Binding-site contacts:
Ligand atom C22 contacts residue GLU90 of chain 5.C at 3.3 Å.
Ligand atom N3 contacts residue GLU120 of chain 5.C at 3.8 Å.
Ligand atom C10 contacts residue GLN96 of chain 5.C at 4.0 Å.
Ligand atom C25 contacts residue ALA153 of chain 5.C at 3.0 Å (hydrophobic).
Ligand atom C19 contacts residue ASN157 of chain 5.C at 2.5 Å.
Ligand atom C24 contacts residue ILE124 of chain 5.C at 3.9 Å (hydrophobic).
Ligand atom C25 contacts residue ASN157 of chain 5.C at 4.0 Å.
Ligand atom C4 contacts residue TYR103 of chain 5.C at 3.6 Å (hydrophobic).
Ligand atom C10 contacts residue GLU90 of chain 5.C at 3.6 Å.
Ligand atom C23 contacts residue GLU90 of chain 5.C at 3.7 Å.
Ligand atom C24 contacts residue GLU120 of chain 5.C at 2.6 Å.
Ligand atom C17 contacts residue GLU120 of chain 5.C at 4.1 Å.
Ligand atom C25 contacts residue ILE124 of chain 5.C at 3.0 Å (hydrophobic).
Ligand atom C22 contacts residue TRP61 of chain 5.C at 3.8 Å (hydrophobic).
Ligand atom C24 contacts residue ASN154 of chain 5.C at 3.8 Å.
Ligand atom C16 contacts residue ASN157 of chain 5.C at 3.8 Å.
Ligand atom C1 contacts residue ASN157 of chain 5.C at 4.1 Å.
Ligand atom C15 contacts residue ASN157 of chain 5.C at 3.8 Å.
Ligand atom C18 contacts residue PHE162 of chain 5.A at 4.0 Å (hydrophobic).
Ligand atom C13 contacts residue GLU90 of chain 5.C at 3.8 Å.
Ligand atom N3 contacts residue ILE124 of chain 5.C at 3.5 Å.
Ligand atom C22 contacts residue THR89 of chain 5.C at 4.1 Å.
Ligand atom C16 contacts residue GLU120 of chain 5.C at 3.8 Å.
Ligand atom N2 contacts residue GLU90 of chain 5.C at 3.1 Å (salt-bridge).
Ligand atom C17 contacts residue ASN157 of chain 5.C at 3.3 Å.
Ligand atom C11 contacts residue GLU90 of chain 5.C at 3.0 Å.
Ligand atom C13 contacts residue ASN157 of chain 5.C at 3.7 Å.
Ligand atom C15 contacts residue TYR123 of chain 5.C at 3.8 Å (hydrophobic).
Ligand atom C12 contacts residue GLU90 of chain 5.C at 3.0 Å.
Ligand atom C18 contacts residue ASN157 of chain 5.C at 2.6 Å.
Ligand atom C17 contacts residue ASN154 of chain 5.C at 4.1 Å.
Ligand atom C23 contacts residue TYR93 of chain 5.C at 3.7 Å (hydrophobic).
Ligand atom C18 contacts residue ASN154 of chain 5.C at 3.8 Å.
Ligand atom C12 contacts residue TYR123 of chain 5.C at 4.1 Å (hydrophobic).
Ligand atom C25 contacts residue ASN154 of chain 5.C at 3.2 Å.
Ligand atom N3 contacts residue ASN157 of chain 5.C at 4.1 Å.
Ligand atom C17 contacts residue TYR123 of chain 5.C at 3.9 Å (hydrophobic).
Ligand atom C14 contacts residue ASN157 of chain 5.C at 3.2 Å.
Ligand atom C16 contacts residue TYR123 of chain 5.C at 3.4 Å (hydrophobic).
Ligand atom N3 contacts residue ASN154 of chain 5.C at 3.4 Å (h-bond).

Sequence of chain 5.C:
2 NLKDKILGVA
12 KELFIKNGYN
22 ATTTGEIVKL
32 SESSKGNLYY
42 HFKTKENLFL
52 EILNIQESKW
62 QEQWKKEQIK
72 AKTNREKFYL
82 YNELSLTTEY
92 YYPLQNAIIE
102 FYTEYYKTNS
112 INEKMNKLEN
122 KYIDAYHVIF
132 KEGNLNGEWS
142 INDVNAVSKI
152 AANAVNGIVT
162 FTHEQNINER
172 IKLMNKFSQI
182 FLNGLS

Sequence of chain 5.A:
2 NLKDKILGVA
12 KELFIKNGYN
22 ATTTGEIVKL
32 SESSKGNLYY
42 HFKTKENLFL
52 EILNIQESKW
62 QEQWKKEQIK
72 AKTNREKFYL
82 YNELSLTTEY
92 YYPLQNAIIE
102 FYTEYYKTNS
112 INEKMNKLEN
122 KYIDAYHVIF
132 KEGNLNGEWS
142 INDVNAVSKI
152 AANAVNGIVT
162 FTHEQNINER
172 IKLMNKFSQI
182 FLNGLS

The small molecule below binds the protein below.
Small molecule (SMILES): CN(C)c1ccc(C(=C2C=CC(=[N+](C)C)C=C2)c2ccccc2)cc1